Binding-site contacts:
Ligand atom C1 contacts residue THR318 of chain 1.A at 3.7 Å.
Ligand atom O6 contacts residue LEU381 of chain 1.A at 3.3 Å.
Ligand atom C6 contacts residue LEU381 of chain 1.A at 3.8 Å (hydrophobic).
Ligand atom C1 contacts residue ASN38 of chain 1.A at 1.4 Å.
Ligand atom O5 contacts residue ASN38 of chain 1.A at 2.3 Å (h-bond).
Ligand atom C3 contacts residue ASN38 of chain 1.A at 3.8 Å.
Ligand atom C4 contacts residue ASN38 of chain 1.A at 4.1 Å.
Ligand atom N2 contacts residue ASN38 of chain 1.A at 3.0 Å (h-bond).
Ligand atom C7 contacts residue ASN38 of chain 1.A at 3.5 Å.
Ligand atom O7 contacts residue ASN38 of chain 1.A at 3.6 Å (h-bond).
Ligand atom O6 contacts residue THR318 of chain 1.A at 4.2 Å.
Ligand atom C5 contacts residue ASN38 of chain 1.A at 3.6 Å.
Ligand atom O5 contacts residue THR318 of chain 1.A at 3.1 Å (h-bond).
Ligand atom C5 contacts residue THR318 of chain 1.A at 4.3 Å.
Ligand atom C2 contacts residue ASN38 of chain 1.A at 2.5 Å.
Ligand atom C6 contacts residue THR318 of chain 1.A at 4.1 Å.

Sequence of chain 1.A:
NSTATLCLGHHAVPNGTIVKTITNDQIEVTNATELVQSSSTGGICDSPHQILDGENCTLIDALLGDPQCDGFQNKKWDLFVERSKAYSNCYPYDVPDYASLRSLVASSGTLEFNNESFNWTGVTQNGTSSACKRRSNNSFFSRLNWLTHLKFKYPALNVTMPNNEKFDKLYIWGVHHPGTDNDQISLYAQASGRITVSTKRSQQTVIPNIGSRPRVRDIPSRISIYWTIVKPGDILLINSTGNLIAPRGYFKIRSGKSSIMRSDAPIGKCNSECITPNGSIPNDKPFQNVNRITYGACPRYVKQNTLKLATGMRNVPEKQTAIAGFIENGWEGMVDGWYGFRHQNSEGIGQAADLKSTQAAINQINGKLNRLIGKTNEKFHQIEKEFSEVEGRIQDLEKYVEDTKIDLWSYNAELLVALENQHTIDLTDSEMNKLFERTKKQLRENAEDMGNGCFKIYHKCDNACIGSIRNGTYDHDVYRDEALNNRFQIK

The small molecule below binds the protein below.
Small molecule (SMILES): CC(=O)N[C@@H]1[C@@H](O)[C@H](O)[C@@H](CO)O[C@H]1O